Sequence of chain 3.A:
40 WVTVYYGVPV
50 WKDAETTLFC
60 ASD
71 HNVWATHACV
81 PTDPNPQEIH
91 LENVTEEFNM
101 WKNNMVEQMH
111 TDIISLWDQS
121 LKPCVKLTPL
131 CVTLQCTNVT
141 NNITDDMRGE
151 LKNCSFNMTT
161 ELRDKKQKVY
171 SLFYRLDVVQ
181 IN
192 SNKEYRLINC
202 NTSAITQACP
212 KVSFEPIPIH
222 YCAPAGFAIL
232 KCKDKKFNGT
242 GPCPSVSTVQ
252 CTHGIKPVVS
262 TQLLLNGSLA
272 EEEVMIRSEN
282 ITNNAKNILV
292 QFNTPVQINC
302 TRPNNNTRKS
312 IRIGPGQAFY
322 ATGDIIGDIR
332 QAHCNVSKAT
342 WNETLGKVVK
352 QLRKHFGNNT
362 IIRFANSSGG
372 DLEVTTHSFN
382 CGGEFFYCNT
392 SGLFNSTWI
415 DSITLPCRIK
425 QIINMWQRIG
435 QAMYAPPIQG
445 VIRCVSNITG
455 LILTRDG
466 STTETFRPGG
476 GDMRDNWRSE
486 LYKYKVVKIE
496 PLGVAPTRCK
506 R

Binding-site contacts:
Ligand atom C3 contacts residue ASN336 of chain 3.A at 3.6 Å.
Ligand atom C4 contacts residue ASN336 of chain 3.A at 4.1 Å.
Ligand atom N2 contacts residue ASN336 of chain 3.A at 2.8 Å (h-bond).
Ligand atom C8 contacts residue ASN300 of chain 3.A at 3.3 Å.
Ligand atom C8 contacts residue CYS301 of chain 3.A at 4.4 Å (hydrophobic).
Ligand atom C2 contacts residue HIS334 of chain 3.A at 3.9 Å.
Ligand atom N2 contacts residue HIS334 of chain 3.A at 3.1 Å (h-bond).
Ligand atom C7 contacts residue HIS334 of chain 3.A at 4.0 Å.
Ligand atom O3 contacts residue HIS334 of chain 3.A at 4.2 Å.
Ligand atom C1 contacts residue ASN336 of chain 3.A at 1.4 Å.
Ligand atom C1 contacts residue HIS334 of chain 3.A at 4.2 Å.
Ligand atom C2 contacts residue ASN336 of chain 3.A at 2.3 Å.
Ligand atom O5 contacts residue ASN336 of chain 3.A at 2.4 Å (h-bond).
Ligand atom O5 contacts residue THR418 of chain 3.A at 4.2 Å.
Ligand atom C7 contacts residue ASN336 of chain 3.A at 3.3 Å.
Ligand atom C3 contacts residue HIS334 of chain 3.A at 3.9 Å.
Ligand atom C8 contacts residue THR302 of chain 3.A at 3.6 Å.
Ligand atom O7 contacts residue ASN300 of chain 3.A at 4.3 Å.
Ligand atom C7 contacts residue ASN300 of chain 3.A at 4.3 Å.
Ligand atom C8 contacts residue HIS334 of chain 3.A at 3.9 Å.
Ligand atom O7 contacts residue ASN336 of chain 3.A at 3.5 Å (h-bond).
Ligand atom C8 contacts residue ASN336 of chain 3.A at 4.3 Å.
Ligand atom C5 contacts residue ASN336 of chain 3.A at 3.6 Å.
Ligand atom C1 contacts residue THR418 of chain 3.A at 4.3 Å.

A small-molecule ligand and the protein it binds are described below.
Small molecule (SMILES): CC(=O)N[C@@H]1[C@@H](O)[C@H](O)[C@@H](CO)O[C@H]1O